Binding-site contacts:
Ligand atom C9 contacts residue TRP375 of chain 1.A at 4.1 Å (hydrophobic).
Ligand atom C6 contacts residue TRP446 of chain 1.A at 3.7 Å (hydrophobic).
Ligand atom N1 contacts residue TYR400 of chain 1.A at 3.8 Å.
Ligand atom C2 contacts residue GAL1 of chain 1.C at 3.7 Å.
Ligand atom O1 contacts residue TYR400 of chain 1.A at 2.8 Å (h-bond).
Ligand atom C7 contacts residue TYR408 of chain 1.A at 3.0 Å (hydrophobic).
Ligand atom C2 contacts residue GLU302 of chain 1.A at 3.1 Å.
Ligand atom O4 contacts residue HIS244 of chain 1.A at 3.9 Å.
Ligand atom C10 contacts residue TYR400 of chain 1.A at 4.0 Å (hydrophobic).
Ligand atom C10 contacts residue TRP375 of chain 1.A at 3.7 Å (hydrophobic).
Ligand atom O1 contacts residue TRP375 of chain 1.A at 3.7 Å.
Ligand atom C7 contacts residue TYR400 of chain 1.A at 3.6 Å (hydrophobic).
Ligand atom O2 contacts residue ASP448 of chain 1.A at 2.7 Å (salt-bridge).
Ligand atom C5 contacts residue TRP446 of chain 1.A at 3.8 Å (hydrophobic).
Ligand atom C9 contacts residue TYR408 of chain 1.A at 3.6 Å (hydrophobic).
Ligand atom N2 contacts residue GAL1 of chain 1.C at 3.6 Å.
Ligand atom N2 contacts residue GLU302 of chain 1.A at 3.6 Å.
Ligand atom O1 contacts residue TRP446 of chain 1.A at 3.6 Å.
Ligand atom C10 contacts residue ASP301 of chain 1.A at 3.5 Å.
Ligand atom O3 contacts residue ASP448 of chain 1.A at 2.6 Å (salt-bridge).
Ligand atom C2 contacts residue ASP301 of chain 1.A at 3.7 Å.
Ligand atom C6 contacts residue ASP448 of chain 1.A at 3.6 Å.
Ligand atom C9 contacts residue TYR400 of chain 1.A at 3.6 Å (hydrophobic).
Ligand atom C10 contacts residue TRP354 of chain 1.A at 3.7 Å (hydrophobic).
Ligand atom C8 contacts residue TRP375 of chain 1.A at 3.8 Å (hydrophobic).
Ligand atom C8 contacts residue TRP446 of chain 1.A at 4.0 Å (hydrophobic).
Ligand atom C4 contacts residue GAL1 of chain 1.C at 3.3 Å.
Ligand atom N2 contacts residue TRP375 of chain 1.A at 4.1 Å.
Ligand atom C3 contacts residue GAL1 of chain 1.C at 2.5 Å.
Ligand atom C8 contacts residue TYR400 of chain 1.A at 3.8 Å (hydrophobic).
Ligand atom C10 contacts residue TRP446 of chain 1.A at 4.0 Å (hydrophobic).
Ligand atom O2 contacts residue GAL1 of chain 1.C at 3.1 Å (h-bond).
Ligand atom N2 contacts residue ASP301 of chain 1.A at 2.8 Å (salt-bridge).
Ligand atom C1 contacts residue TRP375 of chain 1.A at 3.9 Å (hydrophobic).
Ligand atom C4 contacts residue ASP448 of chain 1.A at 3.8 Å.
Ligand atom C1 contacts residue GLU302 of chain 1.A at 3.1 Å.
Ligand atom O4 contacts residue GAL1 of chain 1.C at 1.3 Å.
Ligand atom O2 contacts residue TRP446 of chain 1.A at 3.7 Å.
Ligand atom O4 contacts residue GLU302 of chain 1.A at 4.0 Å.
Ligand atom C8 contacts residue ASP301 of chain 1.A at 3.6 Å.

Sequence of chain 1.A:
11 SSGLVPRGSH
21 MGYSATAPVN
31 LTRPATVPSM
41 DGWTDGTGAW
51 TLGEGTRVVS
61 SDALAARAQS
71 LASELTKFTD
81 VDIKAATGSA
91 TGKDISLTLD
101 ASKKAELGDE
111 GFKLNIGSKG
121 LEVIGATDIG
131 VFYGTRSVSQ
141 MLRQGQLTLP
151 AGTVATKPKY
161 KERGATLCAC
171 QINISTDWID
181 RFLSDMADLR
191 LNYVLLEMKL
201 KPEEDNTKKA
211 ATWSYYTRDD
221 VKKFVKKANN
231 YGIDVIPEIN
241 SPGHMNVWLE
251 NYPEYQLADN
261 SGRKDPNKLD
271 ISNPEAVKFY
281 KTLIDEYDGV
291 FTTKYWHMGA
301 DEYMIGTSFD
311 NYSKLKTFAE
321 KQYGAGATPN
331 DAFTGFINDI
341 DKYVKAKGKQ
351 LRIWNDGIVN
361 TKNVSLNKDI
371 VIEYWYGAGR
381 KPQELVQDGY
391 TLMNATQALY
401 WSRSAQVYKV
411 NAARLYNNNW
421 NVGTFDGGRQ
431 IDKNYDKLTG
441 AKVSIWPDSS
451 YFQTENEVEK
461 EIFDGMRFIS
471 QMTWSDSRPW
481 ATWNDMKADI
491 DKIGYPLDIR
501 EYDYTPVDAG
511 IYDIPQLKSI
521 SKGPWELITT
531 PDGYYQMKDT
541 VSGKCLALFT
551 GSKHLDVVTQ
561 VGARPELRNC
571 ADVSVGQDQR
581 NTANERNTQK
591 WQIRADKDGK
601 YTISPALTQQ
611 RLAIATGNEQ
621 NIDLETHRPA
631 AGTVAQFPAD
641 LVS

This small molecule binds to this protein.
Small molecule (SMILES): CC(=O)N[C@H]1CN2CC[C@H](O)[C@@H]2[C@@H](O)[C@@H]1O